A protein and the small-molecule ligand that binds it are described below.
Small molecule (SMILES): Cc1cc(OCCCc2c3n(c4c(-c5c(C)nn(C)c5C)c(Cl)ccc24)CCCN(c2cc(C(=O)O)cc4c2ccn4C)C3=O)cc(C)c1Cl

Binding-site contacts:
Ligand atom C05 contacts residue PHE425 of chain 1.G at 3.7 Å (hydrophobic).
Ligand atom C32 contacts residue ASP453 of chain 1.G at 3.3 Å.
Ligand atom N04 contacts residue ALA424 of chain 1.G at 3.6 Å.
Ligand atom C03 contacts residue PHE425 of chain 1.G at 3.5 Å (hydrophobic).
Ligand atom C32 contacts residue ARG460 of chain 1.G at 3.7 Å.
Ligand atom C24 contacts residue LEU464 of chain 1.G at 3.2 Å (hydrophobic).
Ligand atom C23 contacts residue PHE467 of chain 1.G at 3.4 Å (hydrophobic).
Ligand atom C20 contacts residue ALA424 of chain 1.G at 3.7 Å (hydrophobic).
Ligand atom CL contacts residue PHE425 of chain 1.G at 3.4 Å.
Ligand atom C38 contacts residue ASN457 of chain 1.G at 3.8 Å.
Ligand atom C08 contacts residue LEU464 of chain 1.G at 3.7 Å (hydrophobic).
Ligand atom C10 contacts residue PHE451 of chain 1.G at 3.7 Å (hydrophobic).
Ligand atom C04 contacts residue PHE425 of chain 1.G at 3.1 Å (hydrophobic).
Ligand atom N03 contacts residue ALA424 of chain 1.G at 3.5 Å.
Ligand atom O03 contacts residue ASP453 of chain 1.G at 3.4 Å (salt-bridge).
Ligand atom CL2 contacts residue PHE467 of chain 1.G at 3.4 Å.
Ligand atom O02 contacts residue VAL450 of chain 1.G at 2.9 Å (h-bond).
Ligand atom C24 contacts residue GLY468 of chain 1.G at 3.8 Å.
Ligand atom O04 contacts residue GLY454 of chain 1.G at 3.4 Å.
Ligand atom C25 contacts residue MET447 of chain 1.G at 3.8 Å (hydrophobic).
Ligand atom CL contacts residue ALA424 of chain 1.G at 3.0 Å.
Ligand atom C07 contacts residue THR463 of chain 1.G at 3.7 Å.
Ligand atom C39 contacts residue ARG460 of chain 1.G at 3.8 Å.
Ligand atom C31 contacts residue ARG460 of chain 1.G at 3.7 Å.
Ligand atom C22 contacts residue MET447 of chain 1.G at 3.4 Å (hydrophobic).
Ligand atom C17 contacts residue ALA424 of chain 1.G at 3.7 Å (hydrophobic).
Ligand atom C09 contacts residue PHE451 of chain 1.G at 3.4 Å (hydrophobic).
Ligand atom C25 contacts residue LEU464 of chain 1.G at 3.5 Å (hydrophobic).
Ligand atom O02 contacts residue ARG460 of chain 1.G at 2.9 Å (salt-bridge).
Ligand atom C37 contacts residue ASN457 of chain 1.G at 3.3 Å.
Ligand atom O04 contacts residue ASP453 of chain 1.G at 2.9 Å (salt-bridge).
Ligand atom C18 contacts residue VAL417 of chain 1.G at 3.7 Å (hydrophobic).
Ligand atom C28 contacts residue MET447 of chain 1.G at 3.6 Å (hydrophobic).
Ligand atom C28 contacts residue PHE467 of chain 1.G at 3.6 Å (hydrophobic).
Ligand atom C08 contacts residue THR463 of chain 1.G at 3.5 Å.
Ligand atom C23 contacts residue MET447 of chain 1.G at 3.5 Å (hydrophobic).
Ligand atom C22 contacts residue PHE467 of chain 1.G at 3.1 Å (hydrophobic).
Ligand atom C33 contacts residue ARG460 of chain 1.G at 3.7 Å.
Ligand atom C29 contacts residue VAL446 of chain 1.G at 3.7 Å (hydrophobic).
Ligand atom C10 contacts residue LEU464 of chain 1.G at 3.8 Å (hydrophobic).

Sequence of chain 1.G:
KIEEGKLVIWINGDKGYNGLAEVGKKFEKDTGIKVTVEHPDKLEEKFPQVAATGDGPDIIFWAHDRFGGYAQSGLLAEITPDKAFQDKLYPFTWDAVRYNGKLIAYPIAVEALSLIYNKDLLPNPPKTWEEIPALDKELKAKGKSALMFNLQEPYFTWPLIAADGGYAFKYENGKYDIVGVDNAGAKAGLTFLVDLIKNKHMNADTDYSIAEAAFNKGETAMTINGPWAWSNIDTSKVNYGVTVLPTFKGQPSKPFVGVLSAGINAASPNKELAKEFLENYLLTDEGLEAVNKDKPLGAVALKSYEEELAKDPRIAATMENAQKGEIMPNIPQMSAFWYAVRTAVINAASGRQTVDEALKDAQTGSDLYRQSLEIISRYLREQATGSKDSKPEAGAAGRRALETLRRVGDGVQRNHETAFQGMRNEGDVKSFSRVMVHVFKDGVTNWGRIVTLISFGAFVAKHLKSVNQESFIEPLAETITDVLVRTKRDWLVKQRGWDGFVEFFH